Sequence of chain 1.B:
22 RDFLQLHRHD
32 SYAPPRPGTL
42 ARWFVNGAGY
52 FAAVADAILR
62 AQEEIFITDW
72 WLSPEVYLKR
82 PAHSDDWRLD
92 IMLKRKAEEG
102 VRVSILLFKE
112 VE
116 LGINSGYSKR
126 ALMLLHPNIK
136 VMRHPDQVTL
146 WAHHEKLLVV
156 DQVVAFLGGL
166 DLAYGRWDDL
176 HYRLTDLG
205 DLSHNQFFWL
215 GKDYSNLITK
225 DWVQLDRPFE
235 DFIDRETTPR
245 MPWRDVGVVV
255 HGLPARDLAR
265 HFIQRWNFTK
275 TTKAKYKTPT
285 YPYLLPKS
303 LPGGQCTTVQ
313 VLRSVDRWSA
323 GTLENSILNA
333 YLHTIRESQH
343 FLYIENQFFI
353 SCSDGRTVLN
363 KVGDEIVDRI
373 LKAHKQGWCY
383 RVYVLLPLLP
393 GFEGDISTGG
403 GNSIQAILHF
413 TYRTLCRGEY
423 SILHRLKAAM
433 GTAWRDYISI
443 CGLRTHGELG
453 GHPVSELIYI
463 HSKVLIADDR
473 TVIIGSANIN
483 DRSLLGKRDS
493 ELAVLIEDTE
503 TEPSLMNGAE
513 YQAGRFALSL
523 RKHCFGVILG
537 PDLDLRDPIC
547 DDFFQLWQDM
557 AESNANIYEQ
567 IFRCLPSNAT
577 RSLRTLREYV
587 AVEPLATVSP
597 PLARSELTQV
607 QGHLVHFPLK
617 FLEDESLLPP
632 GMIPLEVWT

A protein and the small-molecule ligand that binds it are described below.
Small molecule (SMILES): C[C@@H](CN1CCC(n2c(=O)[nH]c3ccccc32)CC1)NC(=O)c1ccc(F)cc1

Binding-site contacts:
Ligand atom C1 contacts residue GLY393 of chain 1.B at 3.2 Å.
Ligand atom CG1 contacts residue TRP226 of chain 1.B at 3.7 Å (hydrophobic).
Ligand atom C11 contacts residue GLN349 of chain 1.B at 3.6 Å.
Ligand atom C3 contacts residue TRP247 of chain 1.B at 3.5 Å (hydrophobic).
Ligand atom CG2 contacts residue TRP226 of chain 1.B at 3.5 Å (hydrophobic).
Ligand atom F1 contacts residue GLY117 of chain 1.B at 3.2 Å.
Ligand atom C12 contacts residue SO41 of chain 1.V at 3.4 Å.
Ligand atom C7 contacts residue ILE118 of chain 1.B at 3.8 Å (hydrophobic).
Ligand atom N4 contacts residue HIS149 of chain 1.B at 3.2 Å.
Ligand atom O1 contacts residue TRP71 of chain 1.B at 3.2 Å.
Ligand atom C14 contacts residue HIS149 of chain 1.B at 3.0 Å.
Ligand atom C20 contacts residue ARG484 of chain 1.B at 3.4 Å.
Ligand atom C3 contacts residue TRP226 of chain 1.B at 3.8 Å (hydrophobic).
Ligand atom C18 contacts residue TRP71 of chain 1.B at 3.6 Å (hydrophobic).
Ligand atom O contacts residue HIS149 of chain 1.B at 2.9 Å (h-bond).
Ligand atom CD1 contacts residue ASP225 of chain 1.B at 3.4 Å.
Ligand atom C14 contacts residue ASN480 of chain 1.B at 3.5 Å.
Ligand atom CG2 contacts residue ILE118 of chain 1.B at 3.6 Å (hydrophobic).
Ligand atom O1 contacts residue TRP72 of chain 1.B at 3.4 Å.
Ligand atom C20 contacts residue ASP491 of chain 1.B at 3.1 Å.
Ligand atom C18 contacts residue ARG484 of chain 1.B at 3.5 Å.
Ligand atom CB contacts residue TRP226 of chain 1.B at 3.4 Å (hydrophobic).
Ligand atom C19 contacts residue HIS149 of chain 1.B at 3.7 Å.
Ligand atom C17 contacts residue TRP71 of chain 1.B at 3.5 Å (hydrophobic).
Ligand atom CG1 contacts residue ASP225 of chain 1.B at 3.8 Å.
Ligand atom O1 contacts residue ARG171 of chain 1.B at 3.1 Å (salt-bridge).
Ligand atom C7 contacts residue GLY117 of chain 1.B at 3.7 Å.
Ligand atom C3 contacts residue LEU221 of chain 1.B at 3.5 Å (hydrophobic).
Ligand atom C16 contacts residue SO41 of chain 1.V at 3.7 Å.
Ligand atom CA contacts residue TRP71 of chain 1.B at 3.8 Å (hydrophobic).
Ligand atom O1 contacts residue TRP226 of chain 1.B at 3.6 Å.
Ligand atom C21 contacts residue TRP71 of chain 1.B at 3.5 Å (hydrophobic).
Ligand atom C17 contacts residue SO41 of chain 1.V at 3.8 Å.
Ligand atom N contacts residue TRP226 of chain 1.B at 3.6 Å.
Ligand atom CG2 contacts residue TRP72 of chain 1.B at 3.7 Å (hydrophobic).
Ligand atom C16 contacts residue TRP71 of chain 1.B at 3.4 Å (hydrophobic).
Ligand atom O contacts residue ASN480 of chain 1.B at 2.6 Å (h-bond).
Ligand atom C13 contacts residue GLN349 of chain 1.B at 3.8 Å.
Ligand atom CA contacts residue TRP226 of chain 1.B at 3.3 Å (hydrophobic).
Ligand atom O contacts residue GLN349 of chain 1.B at 2.9 Å (h-bond).